Sequence of chain 1.D:
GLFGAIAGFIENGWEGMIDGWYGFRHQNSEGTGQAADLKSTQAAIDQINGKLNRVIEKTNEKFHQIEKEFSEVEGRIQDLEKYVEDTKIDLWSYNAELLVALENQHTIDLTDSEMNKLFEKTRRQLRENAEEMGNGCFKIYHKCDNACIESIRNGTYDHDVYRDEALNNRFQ

The small molecule below binds the protein below.
Small molecule (SMILES): CC(C)(C)c1cc(O)ccc1O

Binding-site contacts:
Ligand atom CAB contacts residue LEU99 of chain 1.F at 3.9 Å (hydrophobic).
Ligand atom CAL contacts residue ARG54 of chain 1.F at 4.4 Å.
Ligand atom CAC contacts residue ALA101 of chain 1.D at 4.0 Å (hydrophobic).
Ligand atom CAI contacts residue ARG54 of chain 1.F at 4.4 Å.
Ligand atom CAC contacts residue LEU98 of chain 1.D at 3.8 Å (hydrophobic).
Ligand atom OAE contacts residue LEU98 of chain 1.D at 3.6 Å.
Ligand atom CAC contacts residue ARG54 of chain 1.F at 4.5 Å.
Ligand atom CAH contacts residue GLU57 of chain 1.F at 4.0 Å.
Ligand atom CAG contacts residue GLU97 of chain 1.D at 3.5 Å.
Ligand atom CAK contacts residue ARG54 of chain 1.F at 4.3 Å.
Ligand atom CAK contacts residue GLU97 of chain 1.D at 3.9 Å.
Ligand atom CAJ contacts residue TYR94 of chain 1.D at 3.8 Å (hydrophobic).
Ligand atom CAI contacts residue GLU97 of chain 1.D at 4.0 Å.
Ligand atom CAF contacts residue TYR94 of chain 1.D at 4.4 Å (hydrophobic).
Ligand atom CAA contacts residue GLU57 of chain 1.F at 4.3 Å.
Ligand atom CAC contacts residue GLU97 of chain 1.D at 4.2 Å.
Ligand atom OAE contacts residue GLU97 of chain 1.D at 4.0 Å.
Ligand atom CAA contacts residue ARG54 of chain 1.F at 3.1 Å.
Ligand atom CAF contacts residue GLU97 of chain 1.D at 3.7 Å.
Ligand atom OAD contacts residue LYS58 of chain 1.F at 4.2 Å.
Ligand atom OAD contacts residue ARG54 of chain 1.F at 4.4 Å.
Ligand atom OAD contacts residue GLU57 of chain 1.F at 4.0 Å.
Ligand atom CAB contacts residue LEU98 of chain 1.D at 4.5 Å (hydrophobic).
Ligand atom CAG contacts residue TYR94 of chain 1.D at 3.4 Å (hydrophobic).
Ligand atom CAH contacts residue ARG54 of chain 1.F at 3.5 Å.
Ligand atom OAE contacts residue TYR94 of chain 1.D at 3.2 Å.
Ligand atom CAH contacts residue GLU97 of chain 1.D at 4.1 Å.
Ligand atom CAJ contacts residue GLU97 of chain 1.D at 3.5 Å.
Ligand atom CAB contacts residue VAL55 of chain 1.F at 4.2 Å (hydrophobic).

Sequence of chain 1.F:
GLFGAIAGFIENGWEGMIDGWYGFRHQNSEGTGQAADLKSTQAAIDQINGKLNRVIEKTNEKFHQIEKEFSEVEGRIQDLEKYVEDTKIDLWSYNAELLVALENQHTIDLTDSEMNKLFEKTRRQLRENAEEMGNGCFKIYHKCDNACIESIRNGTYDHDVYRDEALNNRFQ